Binding-site contacts:
Ligand atom C8 contacts residue THR505 of chain 1.B at 4.2 Å.
Ligand atom C6 contacts residue GLN503 of chain 1.B at 4.2 Å.
Ligand atom C1 contacts residue GLN503 of chain 1.B at 3.8 Å.
Ligand atom N2 contacts residue ASN495 of chain 1.B at 3.1 Å (h-bond).
Ligand atom N2 contacts residue THR505 of chain 1.B at 4.4 Å.
Ligand atom O5 contacts residue ASN495 of chain 1.B at 2.3 Å (h-bond).
Ligand atom O7 contacts residue ASN495 of chain 1.B at 3.4 Å (h-bond).
Ligand atom C3 contacts residue ASN495 of chain 1.B at 3.9 Å.
Ligand atom C7 contacts residue THR505 of chain 1.B at 4.2 Å.
Ligand atom C2 contacts residue ASN495 of chain 1.B at 2.5 Å.
Ligand atom C5 contacts residue GLN503 of chain 1.B at 3.8 Å.
Ligand atom O5 contacts residue GLN503 of chain 1.B at 3.5 Å (h-bond).
Ligand atom C4 contacts residue ASN495 of chain 1.B at 4.2 Å.
Ligand atom C7 contacts residue ASN495 of chain 1.B at 3.5 Å.
Ligand atom C1 contacts residue ASN495 of chain 1.B at 1.4 Å.
Ligand atom C5 contacts residue ASN495 of chain 1.B at 3.6 Å.

A small-molecule ligand and the protein it binds are described below.
Small molecule (SMILES): CC(=O)N[C@@H]1[C@@H](O)[C@H](O)[C@@H](CO)O[C@H]1O

Sequence of chain 1.B:
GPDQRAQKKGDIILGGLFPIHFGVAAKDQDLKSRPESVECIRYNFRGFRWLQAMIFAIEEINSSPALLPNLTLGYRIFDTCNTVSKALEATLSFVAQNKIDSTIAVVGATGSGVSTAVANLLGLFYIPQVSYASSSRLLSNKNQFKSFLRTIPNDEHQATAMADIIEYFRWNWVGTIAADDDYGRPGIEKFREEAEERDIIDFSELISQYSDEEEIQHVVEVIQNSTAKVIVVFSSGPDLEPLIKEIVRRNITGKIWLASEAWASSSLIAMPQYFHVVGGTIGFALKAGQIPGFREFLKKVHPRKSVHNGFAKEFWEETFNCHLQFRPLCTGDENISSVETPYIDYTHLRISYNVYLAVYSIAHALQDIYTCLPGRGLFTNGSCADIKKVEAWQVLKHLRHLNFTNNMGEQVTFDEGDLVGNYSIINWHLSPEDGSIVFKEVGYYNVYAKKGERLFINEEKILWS